This protein binds this small molecule.
Small molecule (SMILES): CCCCCCCCCCO[C@@H]1O[C@H](CO)[C@@H](O[C@H]2O[C@H](CO)[C@@H](O)[C@H](O)[C@H]2O)[C@H](O)[C@H]1O

Sequence of chain 1.N:
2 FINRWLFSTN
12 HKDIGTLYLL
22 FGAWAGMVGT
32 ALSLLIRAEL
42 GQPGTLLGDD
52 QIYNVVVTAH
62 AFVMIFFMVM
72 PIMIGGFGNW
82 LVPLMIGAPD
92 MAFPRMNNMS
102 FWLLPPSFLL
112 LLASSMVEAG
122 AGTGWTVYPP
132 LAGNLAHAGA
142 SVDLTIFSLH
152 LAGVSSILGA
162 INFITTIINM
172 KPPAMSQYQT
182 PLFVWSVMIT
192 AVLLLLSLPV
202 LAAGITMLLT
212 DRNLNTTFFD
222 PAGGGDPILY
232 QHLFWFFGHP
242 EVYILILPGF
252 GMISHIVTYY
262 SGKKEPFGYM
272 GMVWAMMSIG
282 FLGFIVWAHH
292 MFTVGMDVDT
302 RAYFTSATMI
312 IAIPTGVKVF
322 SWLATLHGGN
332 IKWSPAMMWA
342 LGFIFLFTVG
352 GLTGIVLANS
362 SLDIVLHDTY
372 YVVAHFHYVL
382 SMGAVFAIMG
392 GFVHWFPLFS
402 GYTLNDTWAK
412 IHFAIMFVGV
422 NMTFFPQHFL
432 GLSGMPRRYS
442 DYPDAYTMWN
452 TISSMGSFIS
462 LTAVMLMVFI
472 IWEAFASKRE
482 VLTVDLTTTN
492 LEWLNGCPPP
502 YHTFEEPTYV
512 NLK

Sequence of chain 1.P:
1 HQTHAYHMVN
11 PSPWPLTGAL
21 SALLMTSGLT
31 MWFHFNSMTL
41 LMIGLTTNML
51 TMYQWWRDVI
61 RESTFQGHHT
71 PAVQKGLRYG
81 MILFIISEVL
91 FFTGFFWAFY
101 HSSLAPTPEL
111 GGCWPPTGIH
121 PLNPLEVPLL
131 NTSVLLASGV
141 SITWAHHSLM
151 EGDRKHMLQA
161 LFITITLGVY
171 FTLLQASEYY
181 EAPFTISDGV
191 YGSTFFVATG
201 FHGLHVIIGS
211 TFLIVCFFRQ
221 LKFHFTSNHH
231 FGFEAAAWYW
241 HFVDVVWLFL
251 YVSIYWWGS

Binding-site contacts:
Ligand atom O5 contacts residue PHE35 of chain 1.P at 3.9 Å.
Ligand atom C43 contacts residue LEU23 of chain 1.P at 3.5 Å (hydrophobic).
Ligand atom C22 contacts residue CYS49 of chain 1.W at 3.6 Å (hydrophobic).
Ligand atom C43 contacts residue SER27 of chain 1.P at 4.1 Å.
Ligand atom C57 contacts residue TRP52 of chain 1.W at 3.6 Å (hydrophobic).
Ligand atom C18 contacts residue PHE35 of chain 1.P at 3.7 Å (hydrophobic).
Ligand atom C25 contacts residue THR30 of chain 1.P at 4.0 Å.
Ligand atom O16 contacts residue CYS49 of chain 1.W at 3.5 Å (h-bond).
Ligand atom O61 contacts residue PHE35 of chain 1.P at 2.7 Å (h-bond).
Ligand atom C2 contacts residue TRP52 of chain 1.W at 4.1 Å (hydrophobic).
Ligand atom C40 contacts residue ALA114 of chain 1.N at 4.0 Å (hydrophobic).
Ligand atom C57 contacts residue PHE35 of chain 1.P at 3.9 Å (hydrophobic).
Ligand atom O7 contacts residue TRP52 of chain 1.W at 4.1 Å.
Ligand atom C25 contacts residue PHE35 of chain 1.P at 3.4 Å (hydrophobic).
Ligand atom C6 contacts residue TRP52 of chain 1.W at 3.9 Å (hydrophobic).
Ligand atom C22 contacts residue MET31 of chain 1.P at 4.1 Å (hydrophobic).
Ligand atom O49 contacts residue TYR48 of chain 1.W at 3.5 Å.
Ligand atom C19 contacts residue MET31 of chain 1.P at 3.2 Å (hydrophobic).
Ligand atom C43 contacts residue LEU110 of chain 1.N at 3.6 Å (hydrophobic).
Ligand atom C43 contacts residue SER46 of chain 1.W at 4.0 Å.
Ligand atom C19 contacts residue CYS49 of chain 1.W at 3.9 Å (hydrophobic).
Ligand atom C40 contacts residue LEU50 of chain 1.W at 3.9 Å (hydrophobic).
Ligand atom C3 contacts residue TRP52 of chain 1.W at 4.2 Å (hydrophobic).
Ligand atom C28 contacts residue THR30 of chain 1.P at 4.0 Å.
Ligand atom O16 contacts residue MET31 of chain 1.P at 3.8 Å.
Ligand atom C37 contacts residue SER46 of chain 1.W at 3.6 Å.
Ligand atom C34 contacts residue ALA114 of chain 1.N at 4.1 Å (hydrophobic).
Ligand atom O49 contacts residue TYR45 of chain 1.W at 3.8 Å.
Ligand atom C25 contacts residue MET31 of chain 1.P at 4.1 Å (hydrophobic).
Ligand atom C18 contacts residue CYS49 of chain 1.W at 3.9 Å (hydrophobic).
Ligand atom C4 contacts residue TRP52 of chain 1.W at 3.5 Å (hydrophobic).
Ligand atom C43 contacts residue LEU111 of chain 1.N at 4.1 Å (hydrophobic).
Ligand atom C40 contacts residue SER46 of chain 1.W at 4.0 Å.
Ligand atom C34 contacts residue LEU145 of chain 1.N at 3.9 Å (hydrophobic).
Ligand atom O5 contacts residue TRP52 of chain 1.W at 3.9 Å.
Ligand atom C37 contacts residue SER27 of chain 1.P at 3.7 Å.
Ligand atom C22 contacts residue PHE35 of chain 1.P at 3.5 Å (hydrophobic).
Ligand atom C18 contacts residue MET31 of chain 1.P at 4.0 Å (hydrophobic).
Ligand atom O49 contacts residue CYS49 of chain 1.W at 3.6 Å (h-bond).
Ligand atom C19 contacts residue PHE35 of chain 1.P at 3.4 Å (hydrophobic).

Sequence of chain 1.W:
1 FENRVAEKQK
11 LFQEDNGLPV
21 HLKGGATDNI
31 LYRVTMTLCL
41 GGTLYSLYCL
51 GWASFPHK